Binding-site contacts:
Ligand atom C2 contacts residue ASN661 of chain 1.B at 3.9 Å.
Ligand atom C1 contacts residue ASN661 of chain 1.B at 4.1 Å.
Ligand atom C4 contacts residue ASN633 of chain 1.B at 4.3 Å.
Ligand atom C8 contacts residue ASN633 of chain 1.B at 3.6 Å.
Ligand atom C8 contacts residue TYR663 of chain 1.B at 3.6 Å (hydrophobic).
Ligand atom C8 contacts residue ALA611 of chain 1.B at 4.5 Å (hydrophobic).
Ligand atom C2 contacts residue ASN633 of chain 1.B at 2.5 Å.
Ligand atom C3 contacts residue ASN633 of chain 1.B at 3.9 Å.
Ligand atom C7 contacts residue ASN661 of chain 1.B at 3.9 Å.
Ligand atom N2 contacts residue ASN661 of chain 1.B at 3.1 Å (h-bond).
Ligand atom C1 contacts residue ASN633 of chain 1.B at 1.4 Å.
Ligand atom C8 contacts residue LEU614 of chain 1.B at 4.5 Å (hydrophobic).
Ligand atom N2 contacts residue ASN633 of chain 1.B at 3.0 Å (h-bond).
Ligand atom C3 contacts residue ASN661 of chain 1.B at 3.9 Å.
Ligand atom C8 contacts residue ASN661 of chain 1.B at 3.5 Å.
Ligand atom O3 contacts residue ASN661 of chain 1.B at 4.4 Å.
Ligand atom O5 contacts residue ASN633 of chain 1.B at 2.4 Å (h-bond).
Ligand atom C7 contacts residue ASN633 of chain 1.B at 3.4 Å.
Ligand atom C5 contacts residue ASN633 of chain 1.B at 3.7 Å.
Ligand atom O7 contacts residue ASN633 of chain 1.B at 3.5 Å (h-bond).

Sequence of chain 1.B:
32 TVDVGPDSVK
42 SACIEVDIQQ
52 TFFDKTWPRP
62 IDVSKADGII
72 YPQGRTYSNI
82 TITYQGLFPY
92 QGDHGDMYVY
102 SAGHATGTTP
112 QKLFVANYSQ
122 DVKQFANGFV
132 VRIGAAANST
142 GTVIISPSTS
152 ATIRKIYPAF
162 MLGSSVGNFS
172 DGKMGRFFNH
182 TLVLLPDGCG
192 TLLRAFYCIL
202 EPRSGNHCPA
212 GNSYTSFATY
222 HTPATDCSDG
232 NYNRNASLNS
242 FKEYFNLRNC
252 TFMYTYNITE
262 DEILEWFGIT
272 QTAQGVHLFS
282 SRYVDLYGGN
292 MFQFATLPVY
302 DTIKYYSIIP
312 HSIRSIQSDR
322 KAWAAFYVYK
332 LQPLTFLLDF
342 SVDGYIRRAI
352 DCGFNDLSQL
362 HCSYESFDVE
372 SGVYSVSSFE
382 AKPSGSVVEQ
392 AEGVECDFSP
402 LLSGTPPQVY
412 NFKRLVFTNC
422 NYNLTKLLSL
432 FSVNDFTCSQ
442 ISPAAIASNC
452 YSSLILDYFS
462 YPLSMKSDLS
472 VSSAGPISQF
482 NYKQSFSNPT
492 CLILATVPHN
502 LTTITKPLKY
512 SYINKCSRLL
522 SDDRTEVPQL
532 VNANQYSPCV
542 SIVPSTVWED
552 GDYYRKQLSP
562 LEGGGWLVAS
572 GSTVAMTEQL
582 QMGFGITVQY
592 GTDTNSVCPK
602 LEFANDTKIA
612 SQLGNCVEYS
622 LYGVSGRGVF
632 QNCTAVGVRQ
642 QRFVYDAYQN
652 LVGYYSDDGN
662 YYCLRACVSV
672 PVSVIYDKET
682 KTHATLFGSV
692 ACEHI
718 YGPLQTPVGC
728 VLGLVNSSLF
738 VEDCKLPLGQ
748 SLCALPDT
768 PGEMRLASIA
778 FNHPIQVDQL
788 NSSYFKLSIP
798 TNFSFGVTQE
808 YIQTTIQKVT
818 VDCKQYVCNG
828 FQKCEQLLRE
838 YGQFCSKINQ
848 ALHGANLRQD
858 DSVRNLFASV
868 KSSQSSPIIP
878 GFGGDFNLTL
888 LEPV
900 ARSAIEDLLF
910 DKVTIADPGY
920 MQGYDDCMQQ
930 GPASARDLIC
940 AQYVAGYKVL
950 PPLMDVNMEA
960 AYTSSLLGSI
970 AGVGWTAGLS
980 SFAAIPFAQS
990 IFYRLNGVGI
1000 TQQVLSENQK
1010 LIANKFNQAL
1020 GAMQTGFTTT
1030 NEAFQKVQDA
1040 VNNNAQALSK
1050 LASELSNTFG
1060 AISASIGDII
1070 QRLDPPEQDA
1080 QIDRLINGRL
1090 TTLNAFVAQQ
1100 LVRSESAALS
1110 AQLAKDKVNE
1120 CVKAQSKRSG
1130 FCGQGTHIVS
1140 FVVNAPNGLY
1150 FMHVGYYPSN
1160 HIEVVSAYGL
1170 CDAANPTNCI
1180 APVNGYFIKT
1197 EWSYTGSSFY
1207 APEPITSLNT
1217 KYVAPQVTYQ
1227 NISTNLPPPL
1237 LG

The small molecule below binds the protein below.
Small molecule (SMILES): CC(=O)N[C@@H]1[C@@H](O)[C@H](O)[C@@H](CO)O[C@H]1O